Sequence of chain 1.A:
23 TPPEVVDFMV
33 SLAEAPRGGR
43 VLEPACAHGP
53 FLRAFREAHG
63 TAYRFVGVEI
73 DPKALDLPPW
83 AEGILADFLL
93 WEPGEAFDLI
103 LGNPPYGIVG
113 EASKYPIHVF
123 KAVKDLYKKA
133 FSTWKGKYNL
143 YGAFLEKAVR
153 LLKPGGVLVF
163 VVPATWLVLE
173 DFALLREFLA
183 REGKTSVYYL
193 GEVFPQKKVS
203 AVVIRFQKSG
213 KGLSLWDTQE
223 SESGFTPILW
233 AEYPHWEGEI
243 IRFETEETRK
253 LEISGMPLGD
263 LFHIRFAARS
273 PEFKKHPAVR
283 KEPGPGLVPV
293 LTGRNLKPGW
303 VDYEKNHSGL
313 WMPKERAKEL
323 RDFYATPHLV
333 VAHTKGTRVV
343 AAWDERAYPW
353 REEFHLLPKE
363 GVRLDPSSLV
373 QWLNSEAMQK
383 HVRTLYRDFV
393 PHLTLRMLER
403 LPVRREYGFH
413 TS

This protein binds this small molecule.
Small molecule (SMILES): CCNC[C@H]1O[C@@H](n2c(NCCCCNC(=O)CCCC[C@@H]3SC[C@@H]4NC(=O)N[C@@H]43)nc3c(N)ncnc32)[C@H](O)[C@@H]1O

Binding-site contacts:
Ligand atom C14 contacts residue PRO107 of chain 1.A at 3.9 Å (hydrophobic).
Ligand atom O2' contacts residue GLU71 of chain 1.A at 2.4 Å (salt-bridge).
Ligand atom N13 contacts residue PRO107 of chain 1.A at 3.3 Å.
Ligand atom C14 contacts residue GOL1 of chain 1.H at 3.4 Å.
Ligand atom C8 contacts residue GOL1 of chain 1.H at 3.3 Å.
Ligand atom C12 contacts residue PRO106 of chain 1.A at 3.8 Å (hydrophobic).
Ligand atom C4' contacts residue GLU71 of chain 1.A at 3.9 Å.
Ligand atom N3 contacts residue ILE72 of chain 1.A at 3.4 Å (h-bond).
Ligand atom C6 contacts residue ASP89 of chain 1.A at 3.7 Å.
Ligand atom N1 contacts residue ILE72 of chain 1.A at 3.8 Å.
Ligand atom N6 contacts residue PHE146 of chain 1.A at 3.6 Å.
Ligand atom C12 contacts residue ASN105 of chain 1.A at 3.0 Å.
Ligand atom C1' contacts residue GLU71 of chain 1.A at 3.8 Å.
Ligand atom C2' contacts residue GLU71 of chain 1.A at 3.4 Å.
Ligand atom N13 contacts residue K1 of chain 1.I at 3.4 Å.
Ligand atom C2 contacts residue ILE72 of chain 1.A at 3.4 Å (hydrophobic).
Ligand atom N1 contacts residue ALA88 of chain 1.A at 3.7 Å.
Ligand atom C2 contacts residue ALA88 of chain 1.A at 3.7 Å (hydrophobic).
Ligand atom O2' contacts residue ILE72 of chain 1.A at 3.6 Å.
Ligand atom C4 contacts residue ILE72 of chain 1.A at 3.7 Å (hydrophobic).
Ligand atom O3' contacts residue ALA76 of chain 1.A at 3.6 Å.
Ligand atom N10 contacts residue K1 of chain 1.I at 3.4 Å.
Ligand atom C2 contacts residue PHE90 of chain 1.A at 3.8 Å (hydrophobic).
Ligand atom O2' contacts residue ASP73 of chain 1.A at 3.6 Å.
Ligand atom N6 contacts residue GOL1 of chain 1.H at 3.4 Å.
Ligand atom O4' contacts residue ALA47 of chain 1.A at 3.2 Å.
Ligand atom N1 contacts residue PHE90 of chain 1.A at 3.0 Å (h-bond).
Ligand atom C3' contacts residue GLU71 of chain 1.A at 3.8 Å.
Ligand atom C5 contacts residue ILE72 of chain 1.A at 3.8 Å (hydrophobic).
Ligand atom C4 contacts residue ALA47 of chain 1.A at 3.8 Å (hydrophobic).
Ligand atom C5 contacts residue GOL1 of chain 1.H at 3.6 Å.
Ligand atom C4' contacts residue ALA47 of chain 1.A at 3.8 Å (hydrophobic).
Ligand atom C5' contacts residue K1 of chain 1.I at 3.6 Å.
Ligand atom O3' contacts residue ALA49 of chain 1.A at 3.8 Å.
Ligand atom N1 contacts residue ASP89 of chain 1.A at 3.7 Å.
Ligand atom O3' contacts residue GLU71 of chain 1.A at 2.9 Å (salt-bridge).
Ligand atom C11 contacts residue K1 of chain 1.I at 3.8 Å.
Ligand atom N3 contacts residue ALA47 of chain 1.A at 3.4 Å.
Ligand atom N7 contacts residue GOL1 of chain 1.H at 2.7 Å (h-bond).
Ligand atom N6 contacts residue ASP89 of chain 1.A at 2.9 Å (salt-bridge).